Binding-site contacts:
Ligand atom C7 contacts residue ASN318 of chain 1.C at 3.6 Å.
Ligand atom C5 contacts residue SER320 of chain 1.C at 3.1 Å.
Ligand atom C8 contacts residue GLU324 of chain 1.C at 3.6 Å.
Ligand atom C5 contacts residue ASN318 of chain 1.C at 3.7 Å.
Ligand atom C1 contacts residue LYS321 of chain 1.C at 3.8 Å.
Ligand atom O5 contacts residue ASN318 of chain 1.C at 2.4 Å (h-bond).
Ligand atom C6 contacts residue GLU390 of chain 1.C at 4.1 Å.
Ligand atom O7 contacts residue LYS321 of chain 1.C at 4.5 Å.
Ligand atom C1 contacts residue ASN318 of chain 1.C at 1.4 Å.
Ligand atom C5 contacts residue GLU390 of chain 1.C at 4.5 Å.
Ligand atom N2 contacts residue ASN318 of chain 1.C at 2.7 Å (h-bond).
Ligand atom O5 contacts residue LYS321 of chain 1.C at 3.5 Å.
Ligand atom O5 contacts residue SER320 of chain 1.C at 2.5 Å (h-bond).
Ligand atom C3 contacts residue ASN318 of chain 1.C at 3.7 Å.
Ligand atom C1 contacts residue SER320 of chain 1.C at 3.4 Å.
Ligand atom C2 contacts residue LYS321 of chain 1.C at 4.3 Å.
Ligand atom O7 contacts residue ASN318 of chain 1.C at 4.1 Å.
Ligand atom O6 contacts residue LYS321 of chain 1.C at 3.9 Å.
Ligand atom C2 contacts residue ASN318 of chain 1.C at 2.3 Å.
Ligand atom O6 contacts residue SER320 of chain 1.C at 2.7 Å (h-bond).
Ligand atom N2 contacts residue SER393 of chain 1.C at 4.1 Å.
Ligand atom C6 contacts residue SER320 of chain 1.C at 3.1 Å.
Ligand atom C4 contacts residue ASN318 of chain 1.C at 4.2 Å.

The protein below binds the small molecule below.
Small molecule (SMILES): CC(=O)N[C@H]1[C@H](O[C@H]2[C@H](O)[C@@H](NC(C)=O)CO[C@@H]2CO)O[C@H](CO)[C@@H](O)[C@@H]1O

Sequence of chain 1.C:
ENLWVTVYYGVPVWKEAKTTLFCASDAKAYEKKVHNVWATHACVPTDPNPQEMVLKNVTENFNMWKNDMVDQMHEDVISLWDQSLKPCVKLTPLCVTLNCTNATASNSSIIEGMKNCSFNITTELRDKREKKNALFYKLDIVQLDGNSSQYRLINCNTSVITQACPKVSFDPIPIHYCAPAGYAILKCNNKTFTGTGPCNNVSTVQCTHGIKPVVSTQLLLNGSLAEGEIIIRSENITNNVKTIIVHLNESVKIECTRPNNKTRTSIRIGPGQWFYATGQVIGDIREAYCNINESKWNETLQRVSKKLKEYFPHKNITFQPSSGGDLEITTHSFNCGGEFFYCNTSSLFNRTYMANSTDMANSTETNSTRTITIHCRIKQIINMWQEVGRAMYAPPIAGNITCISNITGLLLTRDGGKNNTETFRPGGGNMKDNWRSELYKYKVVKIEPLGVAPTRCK